A small-molecule ligand and the protein it binds are described below.
Small molecule (SMILES): N=c1ccn([C@@H]2O[C@H](CO[P](=O)(O)O[C@H]3[C@@H](O)[C@H](n4cnc5c(N)ncnc54)O[C@@H]3CO[P](=O)(O)O[C@H]3[C@@H](O)[C@H](n4ccc(N)nc4=O)O[C@@H]3CO[P](=O)(O)O[C@H]3[C@@H](O)[C@H](n4ccc(=O)[nH]c4=O)O[C@@H]3CO[P](=O)(O)O[C@H]3[C@@H](O)[C@H](n4cnc5c(N)ncnc54)O[C@@H]3CO[P](=O)(O)O[C@H]3[C@@H](O)[C@H](n4cnc5c(=O)nc(N)[nH]c54)O[C@@H]3CO[P](=O)(O)O[C@H]3[C@@H](O)[C@H](n4cnc5c(=O)nc(N)[nH]c54)O[C@@H]3CO)[C@@H](O[P](=O)(O)OC[C@H]3O[C@@H](n4ccc(N)nc4=O)[C@H](O)[C@@H]3O)[C@H]2O)c(=O)[nH]1

Binding-site contacts:
Ligand atom P contacts residue TYR85 of chain 9.E at 3.6 Å.
Ligand atom C8 contacts residue THR45 of chain 9.E at 3.8 Å.
Ligand atom C5 contacts residue TYR85 of chain 9.E at 3.7 Å (hydrophobic).
Ligand atom C4 contacts residue LYS61 of chain 9.E at 3.7 Å.
Ligand atom N1 contacts residue SER47 of chain 9.E at 2.9 Å (h-bond).
Ligand atom N3 contacts residue TYR85 of chain 9.E at 3.5 Å.
Ligand atom O2' contacts residue GLU63 of chain 9.E at 3.2 Å (salt-bridge).
Ligand atom C5' contacts residue LYS61 of chain 9.E at 3.7 Å.
Ligand atom C3' contacts residue GLU63 of chain 9.E at 3.7 Å.
Ligand atom O3' contacts residue TYR85 of chain 9.E at 3.8 Å.
Ligand atom C3' contacts residue TYR85 of chain 9.E at 3.4 Å (hydrophobic).
Ligand atom O4' contacts residue LYS61 of chain 9.E at 2.8 Å (salt-bridge).
Ligand atom C2 contacts residue TYR85 of chain 9.E at 3.6 Å (hydrophobic).
Ligand atom C6 contacts residue THR59 of chain 9.E at 3.6 Å.
Ligand atom N7 contacts residue THR45 of chain 9.E at 2.6 Å (h-bond).
Ligand atom C8 contacts residue LYS61 of chain 9.E at 3.4 Å.
Ligand atom N6 contacts residue THR45 of chain 9.E at 2.7 Å (h-bond).
Ligand atom OP2 contacts residue LYS43 of chain 9.E at 2.7 Å (salt-bridge).
Ligand atom O5' contacts residue TYR85 of chain 9.E at 3.8 Å.
Ligand atom N7 contacts residue LYS61 of chain 9.E at 3.3 Å.
Ligand atom C2' contacts residue GLU63 of chain 9.E at 3.5 Å.
Ligand atom C2' contacts residue TYR85 of chain 9.E at 3.4 Å (hydrophobic).
Ligand atom N4 contacts residue TYR85 of chain 9.E at 3.8 Å.
Ligand atom N6 contacts residue CYS46 of chain 9.E at 3.3 Å (h-bond).
Ligand atom C1' contacts residue LYS61 of chain 9.E at 3.7 Å.
Ligand atom N1 contacts residue TYR85 of chain 9.E at 3.5 Å.
Ligand atom C5' contacts residue TYR85 of chain 9.E at 2.9 Å (hydrophobic).
Ligand atom N9 contacts residue LYS61 of chain 9.E at 3.3 Å (salt-bridge).
Ligand atom C5 contacts residue THR45 of chain 9.E at 3.2 Å.
Ligand atom C5 contacts residue LYS61 of chain 9.E at 3.8 Å.
Ligand atom N6 contacts residue THR59 of chain 9.E at 2.8 Å (h-bond).
Ligand atom O2 contacts residue ASN87 of chain 9.E at 3.3 Å (h-bond).
Ligand atom N1 contacts residue THR59 of chain 9.E at 3.6 Å.
Ligand atom C4' contacts residue TYR85 of chain 9.E at 3.2 Å (hydrophobic).
Ligand atom O2' contacts residue TYR85 of chain 9.E at 3.4 Å.
Ligand atom C2 contacts residue SER47 of chain 9.E at 3.2 Å.
Ligand atom C4 contacts residue TYR85 of chain 9.E at 3.6 Å (hydrophobic).
Ligand atom C6 contacts residue THR45 of chain 9.E at 3.3 Å.
Ligand atom OP2 contacts residue TYR85 of chain 9.E at 2.6 Å (h-bond).
Ligand atom C6 contacts residue TYR85 of chain 9.E at 3.6 Å (hydrophobic).

Sequence of chain 9.E:
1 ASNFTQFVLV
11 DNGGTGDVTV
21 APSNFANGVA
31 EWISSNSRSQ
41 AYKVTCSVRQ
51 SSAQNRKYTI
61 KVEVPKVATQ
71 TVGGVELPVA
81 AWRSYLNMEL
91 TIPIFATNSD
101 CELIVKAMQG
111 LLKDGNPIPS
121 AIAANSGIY